Binding-site contacts:
Ligand atom O3G contacts residue PRO35 of chain 1.C at 3.2 Å.
Ligand atom O1B contacts residue VAL15 of chain 1.C at 3.4 Å (h-bond).
Ligand atom O6 contacts residue LYS118 of chain 1.C at 3.5 Å.
Ligand atom C5' contacts residue TYR33 of chain 1.C at 3.6 Å (hydrophobic).
Ligand atom C3' contacts residue GLU32 of chain 1.C at 3.5 Å.
Ligand atom C8 contacts residue GLY16 of chain 1.C at 3.6 Å.
Ligand atom O1B contacts residue GLY16 of chain 1.C at 3.2 Å (h-bond).
Ligand atom O2' contacts residue VAL30 of chain 1.C at 2.7 Å (h-bond).
Ligand atom O3A contacts residue GLY16 of chain 1.C at 3.2 Å (h-bond).
Ligand atom O2G contacts residue GLY61 of chain 1.C at 2.9 Å (h-bond).
Ligand atom N1 contacts residue ASP120 of chain 1.C at 2.7 Å (salt-bridge).
Ligand atom O6 contacts residue ASP120 of chain 1.C at 3.4 Å (salt-bridge).
Ligand atom O1G contacts residue MG1 of chain 1.J at 2.1 Å.
Ligand atom O3G contacts residue THR36 of chain 1.C at 3.6 Å (h-bond).
Ligand atom O1B contacts residue LYS17 of chain 1.C at 2.8 Å (salt-bridge).
Ligand atom N7 contacts residue ASN117 of chain 1.C at 3.1 Å (h-bond).
Ligand atom O1A contacts residue SER18 of chain 1.C at 3.4 Å (h-bond).
Ligand atom PG contacts residue MG1 of chain 1.J at 3.3 Å.
Ligand atom O2B contacts residue MG1 of chain 1.J at 1.9 Å.
Ligand atom O6 contacts residue ASN117 of chain 1.C at 3.2 Å (h-bond).
Ligand atom O2' contacts residue PHE29 of chain 1.C at 3.5 Å.
Ligand atom C2 contacts residue ASP120 of chain 1.C at 3.6 Å.
Ligand atom O2G contacts residue LYS17 of chain 1.C at 2.7 Å (salt-bridge).
Ligand atom C8 contacts residue ALA19 of chain 1.C at 3.5 Å (hydrophobic).
Ligand atom O1G contacts residue THR36 of chain 1.C at 3.0 Å (h-bond).
Ligand atom N2 contacts residue LEU121 of chain 1.C at 3.5 Å.
Ligand atom PB contacts residue MG1 of chain 1.J at 3.2 Å.
Ligand atom C6 contacts residue ASP120 of chain 1.C at 3.5 Å.
Ligand atom O1A contacts residue ALA19 of chain 1.C at 2.8 Å (h-bond).
Ligand atom C3B contacts residue MG1 of chain 1.J at 3.4 Å.
Ligand atom O6 contacts residue SER146 of chain 1.C at 3.3 Å.
Ligand atom O6 contacts residue ALA147 of chain 1.C at 2.8 Å (h-bond).
Ligand atom O4' contacts residue LYS118 of chain 1.C at 3.2 Å (salt-bridge).
Ligand atom N2 contacts residue ASP120 of chain 1.C at 2.8 Å (salt-bridge).
Ligand atom C2' contacts residue VAL30 of chain 1.C at 3.5 Å (hydrophobic).
Ligand atom C6 contacts residue LYS118 of chain 1.C at 3.6 Å.
Ligand atom O2B contacts residue LYS17 of chain 1.C at 3.6 Å (salt-bridge).
Ligand atom O1A contacts residue GLY16 of chain 1.C at 3.4 Å.
Ligand atom O2B contacts residue SER18 of chain 1.C at 2.9 Å (h-bond).
Ligand atom C3B contacts residue GLY14 of chain 1.C at 3.5 Å.

This small molecule binds to this protein.
Small molecule (SMILES): Nc1nc2c(ncn2[C@@H]2O[C@H](CO[P](=O)(O)O[P](=O)(O)CP(=O)(O)O)[C@@H](O)[C@H]2O)c(=O)[nH]1

Sequence of chain 1.C:
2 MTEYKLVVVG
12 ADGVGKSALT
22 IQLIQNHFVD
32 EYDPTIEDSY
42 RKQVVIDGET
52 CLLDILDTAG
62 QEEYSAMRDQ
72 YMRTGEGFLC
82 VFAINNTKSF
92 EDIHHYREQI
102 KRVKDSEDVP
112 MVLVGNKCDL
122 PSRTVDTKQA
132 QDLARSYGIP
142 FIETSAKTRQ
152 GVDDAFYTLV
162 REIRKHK